Sequence of chain 1.A:
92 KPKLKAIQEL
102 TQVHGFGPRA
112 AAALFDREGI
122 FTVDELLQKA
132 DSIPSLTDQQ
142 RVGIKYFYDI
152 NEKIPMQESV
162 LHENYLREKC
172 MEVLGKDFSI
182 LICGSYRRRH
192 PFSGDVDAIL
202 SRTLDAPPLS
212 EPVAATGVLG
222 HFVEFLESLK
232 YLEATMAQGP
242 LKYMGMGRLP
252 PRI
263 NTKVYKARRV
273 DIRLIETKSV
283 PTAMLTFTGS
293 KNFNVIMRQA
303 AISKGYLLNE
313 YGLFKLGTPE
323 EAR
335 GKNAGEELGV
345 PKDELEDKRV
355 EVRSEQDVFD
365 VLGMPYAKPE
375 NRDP

Binding-site contacts:
Ligand atom N1 contacts residue D3T1 of chain 1.D at 2.7 Å (h-bond).
Ligand atom O4 contacts residue DA2 of chain 1.B at 3.0 Å (h-bond).
Ligand atom N3 contacts residue ARG300 of chain 1.A at 3.0 Å (salt-bridge).
Ligand atom N6 contacts residue DT4 of chain 1.B at 3.1 Å (h-bond).
Ligand atom N2 contacts residue DC1 of chain 1.B at 2.8 Å (h-bond).
Ligand atom O3' contacts residue GLN239 of chain 1.A at 3.3 Å (h-bond).
Ligand atom C2 contacts residue DA2 of chain 1.B at 3.5 Å.
Ligand atom O2 contacts residue LYS243 of chain 1.A at 3.2 Å (salt-bridge).
Ligand atom OP1 contacts residue PRO241 of chain 1.A at 3.3 Å (h-bond).
Ligand atom O2 contacts residue DG3 of chain 1.B at 2.9 Å (h-bond).
Ligand atom N1 contacts residue DT4 of chain 1.B at 2.8 Å (h-bond).
Ligand atom N4 contacts residue DG3 of chain 1.B at 2.9 Å (h-bond).
Ligand atom N3 contacts residue DA5 of chain 1.B at 2.8 Å (h-bond).
Ligand atom OP1 contacts residue ASN311 of chain 1.A at 2.9 Å (h-bond).
Ligand atom O4' contacts residue ARG300 of chain 1.A at 3.0 Å (salt-bridge).
Ligand atom OP1 contacts residue GLY240 of chain 1.A at 3.1 Å.
Ligand atom OP1 contacts residue LYS243 of chain 1.A at 2.9 Å (salt-bridge).
Ligand atom OP1 contacts residue ALA338 of chain 1.A at 3.4 Å.
Ligand atom O4 contacts residue DA5 of chain 1.B at 3.1 Å (h-bond).
Ligand atom N3 contacts residue DG3 of chain 1.B at 2.9 Å (h-bond).
Ligand atom N2 contacts residue DA2 of chain 1.B at 3.3 Å (h-bond).
Ligand atom O2 contacts residue DA5 of chain 1.B at 3.4 Å.
Ligand atom C2 contacts residue ARG300 of chain 1.A at 3.4 Å.
Ligand atom OP2 contacts residue GLN239 of chain 1.A at 3.3 Å (h-bond).
Ligand atom N1 contacts residue DA5 of chain 1.B at 3.4 Å.
Ligand atom N1 contacts residue DA2 of chain 1.B at 3.5 Å (h-bond).
Ligand atom OP1 contacts residue GLU340 of chain 1.A at 2.9 Å (salt-bridge).
Ligand atom OP2 contacts residue ALA338 of chain 1.A at 3.0 Å (h-bond).
Ligand atom OP2 contacts residue GLN301 of chain 1.A at 3.4 Å (h-bond).
Ligand atom C1' contacts residue ARG300 of chain 1.A at 3.4 Å.
Ligand atom N6 contacts residue D3T1 of chain 1.D at 3.1 Å (h-bond).
Ligand atom O6 contacts residue DC1 of chain 1.B at 3.0 Å (h-bond).
Ligand atom OP1 contacts residue LEU242 of chain 1.A at 2.9 Å (h-bond).
Ligand atom O2 contacts residue ARG300 of chain 1.A at 3.3 Å (salt-bridge).
Ligand atom OP2 contacts residue ASN337 of chain 1.A at 2.9 Å (h-bond).
Ligand atom N1 contacts residue DC1 of chain 1.B at 2.9 Å (h-bond).
Ligand atom OP1 contacts residue TYR313 of chain 1.A at 2.7 Å (h-bond).
Ligand atom OP1 contacts residue GLN239 of chain 1.A at 3.0 Å (h-bond).
Ligand atom N3 contacts residue DA2 of chain 1.B at 2.9 Å (h-bond).
Ligand atom C2 contacts residue DT4 of chain 1.B at 3.4 Å.

The small molecule below binds the protein below.
Small molecule (SMILES): Cc1cn([C@H]2C[C@H](O[P](=O)(O)OC[C@H]3O[C@@H](n4cnc5c(=O)nc(N)[nH]c54)C[C@@H]3O)[C@@H](CO[P](=O)(O)O[C@H]3C[C@H](n4ccc(N)nc4=O)O[C@@H]3CO[P](=O)(O)O[C@H]3C[C@H](n4cnc5c(N)ncnc54)O[C@@H]3CO[P](=O)(O)O[C@H]3C[C@H](n4cc(C)c(=O)[nH]c4=O)O[C@@H]3CO[P](=O)(O)O[C@H]3C[C@H](n4cnc5c(N)ncnc54)O[C@@H]3COP(=O)(O)O)O2)c(=O)[nH]c1=O